Sequence of chain 1.C:
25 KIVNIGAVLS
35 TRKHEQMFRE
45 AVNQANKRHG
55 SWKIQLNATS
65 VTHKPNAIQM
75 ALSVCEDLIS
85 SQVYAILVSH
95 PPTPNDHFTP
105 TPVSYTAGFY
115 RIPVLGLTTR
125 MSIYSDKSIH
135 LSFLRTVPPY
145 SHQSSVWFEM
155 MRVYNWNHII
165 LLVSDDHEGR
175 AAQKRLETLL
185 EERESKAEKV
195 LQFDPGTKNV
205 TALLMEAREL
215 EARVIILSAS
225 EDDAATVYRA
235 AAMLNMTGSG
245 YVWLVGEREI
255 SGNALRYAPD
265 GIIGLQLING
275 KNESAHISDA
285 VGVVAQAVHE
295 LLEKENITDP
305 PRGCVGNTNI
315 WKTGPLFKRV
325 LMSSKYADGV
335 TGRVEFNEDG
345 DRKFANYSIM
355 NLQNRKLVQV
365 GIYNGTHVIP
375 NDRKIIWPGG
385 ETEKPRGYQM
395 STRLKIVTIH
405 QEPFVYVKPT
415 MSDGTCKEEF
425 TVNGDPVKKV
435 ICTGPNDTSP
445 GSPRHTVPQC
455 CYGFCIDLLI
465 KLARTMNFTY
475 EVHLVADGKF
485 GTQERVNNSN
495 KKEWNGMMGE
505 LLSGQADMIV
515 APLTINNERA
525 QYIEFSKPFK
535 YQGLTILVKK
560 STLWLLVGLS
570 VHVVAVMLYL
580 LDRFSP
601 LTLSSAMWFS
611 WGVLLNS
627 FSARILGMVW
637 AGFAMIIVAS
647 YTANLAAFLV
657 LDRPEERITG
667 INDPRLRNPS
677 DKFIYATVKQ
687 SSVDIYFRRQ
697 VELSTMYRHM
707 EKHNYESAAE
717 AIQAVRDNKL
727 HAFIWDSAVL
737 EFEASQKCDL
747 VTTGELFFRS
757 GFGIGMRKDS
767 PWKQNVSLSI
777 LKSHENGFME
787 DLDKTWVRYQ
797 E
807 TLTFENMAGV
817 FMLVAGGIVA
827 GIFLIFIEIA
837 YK

Binding-site contacts:
Ligand atom C7 contacts residue ASN471 of chain 1.C at 3.6 Å.
Ligand atom C1 contacts residue ASN471 of chain 1.C at 1.5 Å.
Ligand atom C4 contacts residue ASN471 of chain 1.C at 4.3 Å.
Ligand atom O5 contacts residue ASN471 of chain 1.C at 2.4 Å (h-bond).
Ligand atom O7 contacts residue ASN471 of chain 1.C at 3.0 Å (h-bond).
Ligand atom C5 contacts residue ASN471 of chain 1.C at 3.7 Å.
Ligand atom C2 contacts residue ASN471 of chain 1.C at 2.6 Å.
Ligand atom N2 contacts residue ASN471 of chain 1.C at 3.0 Å (h-bond).
Ligand atom C3 contacts residue ASN471 of chain 1.C at 3.9 Å.

The small molecule below binds the protein below.
Small molecule (SMILES): CC(=O)N[C@@H]1[C@@H](O)[C@H](O)[C@@H](CO)O[C@H]1O